Sequence of chain 1.A:
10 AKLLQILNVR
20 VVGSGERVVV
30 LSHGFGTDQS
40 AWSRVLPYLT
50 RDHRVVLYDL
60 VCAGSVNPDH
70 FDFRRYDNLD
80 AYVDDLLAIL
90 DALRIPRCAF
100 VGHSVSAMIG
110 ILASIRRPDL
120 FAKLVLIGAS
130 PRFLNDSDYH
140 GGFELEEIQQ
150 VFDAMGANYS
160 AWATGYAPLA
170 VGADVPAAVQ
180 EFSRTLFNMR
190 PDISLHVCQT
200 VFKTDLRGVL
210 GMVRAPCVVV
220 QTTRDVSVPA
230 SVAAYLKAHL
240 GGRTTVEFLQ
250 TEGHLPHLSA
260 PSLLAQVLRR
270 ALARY

This small molecule binds to this protein.
Small molecule (SMILES): CC1=C[C@H](O)OC1=O

Binding-site contacts:
Ligand atom O2 contacts residue TYR165 of chain 1.A at 3.9 Å.
Ligand atom O2 contacts residue TRP161 of chain 1.A at 3.9 Å.
Ligand atom C2 contacts residue TYR165 of chain 1.A at 3.4 Å (hydrophobic).
Ligand atom C5 contacts residue VAL225 of chain 1.A at 3.8 Å (hydrophobic).
Ligand atom C3 contacts residue VAL150 of chain 1.A at 4.5 Å (hydrophobic).
Ligand atom C5 contacts residue SER226 of chain 1.A at 3.6 Å.
Ligand atom C4 contacts residue TYR165 of chain 1.A at 3.8 Å (hydrophobic).
Ligand atom C3 contacts residue TYR165 of chain 1.A at 4.1 Å (hydrophobic).
Ligand atom C2 contacts residue VAL150 of chain 1.A at 4.1 Å (hydrophobic).
Ligand atom C2 contacts residue TRP161 of chain 1.A at 4.1 Å (hydrophobic).
Ligand atom C4 contacts residue PHE142 of chain 1.A at 4.0 Å (hydrophobic).
Ligand atom O3 contacts residue TRP161 of chain 1.A at 3.1 Å (h-bond).
Ligand atom C5 contacts residue TYR165 of chain 1.A at 4.0 Å (hydrophobic).
Ligand atom C5 contacts residue PHE142 of chain 1.A at 3.4 Å (hydrophobic).
Ligand atom O3 contacts residue VAL150 of chain 1.A at 3.5 Å.
Ligand atom O1 contacts residue TYR165 of chain 1.A at 4.2 Å.
Ligand atom C1 contacts residue TYR165 of chain 1.A at 3.8 Å (hydrophobic).
Ligand atom O2 contacts residue VAL150 of chain 1.A at 3.6 Å.
Ligand atom O3 contacts residue TYR165 of chain 1.A at 3.8 Å.
Ligand atom O1 contacts residue CYS197 of chain 1.A at 4.3 Å.
Ligand atom C1 contacts residue PHE201 of chain 1.A at 4.2 Å (hydrophobic).
Ligand atom O1 contacts residue PHE201 of chain 1.A at 3.5 Å.
Ligand atom C3 contacts residue PHE142 of chain 1.A at 4.2 Å (hydrophobic).